Sequence of chain 1.B:
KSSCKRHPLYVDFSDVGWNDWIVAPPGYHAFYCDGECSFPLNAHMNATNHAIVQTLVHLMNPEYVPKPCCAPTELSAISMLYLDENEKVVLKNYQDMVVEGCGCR

Binding-site contacts:
Ligand atom C4 contacts residue GLY101 of chain 1.B at 4.1 Å.
Ligand atom C1 contacts residue HIS44 of chain 1.B at 3.9 Å.
Ligand atom C7 contacts residue ASN46 of chain 1.B at 4.0 Å.
Ligand atom C7 contacts residue CYS102 of chain 1.B at 3.1 Å (hydrophobic).
Ligand atom O2 contacts residue GLU100 of chain 1.B at 3.0 Å (salt-bridge).
Ligand atom C2 contacts residue CYS102 of chain 1.B at 3.6 Å (hydrophobic).
Ligand atom C2 contacts residue GLU100 of chain 1.B at 4.0 Å.
Ligand atom O6 contacts residue GLU100 of chain 1.B at 3.5 Å (salt-bridge).
Ligand atom C8 contacts residue HIS44 of chain 1.B at 3.4 Å.
Ligand atom O5 contacts residue ASN46 of chain 1.B at 2.3 Å (h-bond).
Ligand atom N2 contacts residue HIS44 of chain 1.B at 3.0 Å (h-bond).
Ligand atom C8 contacts residue CYS4 of chain 1.B at 3.1 Å (hydrophobic).
Ligand atom O4 contacts residue GLU100 of chain 1.B at 3.8 Å.
Ligand atom C6 contacts residue GLU74 of chain 1.B at 3.4 Å.
Ligand atom C8 contacts residue CYS102 of chain 1.B at 3.6 Å (hydrophobic).
Ligand atom O6 contacts residue ARG6 of chain 1.B at 3.0 Å (salt-bridge).
Ligand atom C6 contacts residue ARG6 of chain 1.B at 4.1 Å.
Ligand atom C6 contacts residue GLU100 of chain 1.B at 3.8 Å.
Ligand atom N2 contacts residue CYS102 of chain 1.B at 3.1 Å (h-bond).
Ligand atom C2 contacts residue ASN46 of chain 1.B at 2.5 Å.
Ligand atom C7 contacts residue HIS44 of chain 1.B at 3.7 Å.
Ligand atom C1 contacts residue CYS102 of chain 1.B at 3.7 Å (hydrophobic).
Ligand atom O6 contacts residue GLY101 of chain 1.B at 3.7 Å.
Ligand atom C5 contacts residue GLU100 of chain 1.B at 3.4 Å.
Ligand atom C2 contacts residue HIS44 of chain 1.B at 3.9 Å.
Ligand atom C3 contacts residue ASN46 of chain 1.B at 3.8 Å.
Ligand atom O6 contacts residue GLU74 of chain 1.B at 2.7 Å (salt-bridge).
Ligand atom C3 contacts residue HIS44 of chain 1.B at 3.7 Å.
Ligand atom C1 contacts residue GLU100 of chain 1.B at 3.9 Å.
Ligand atom O6 contacts residue ARG6 of chain 1.B at 3.3 Å (salt-bridge).
Ligand atom O6 contacts residue GLU100 of chain 1.B at 2.7 Å (salt-bridge).
Ligand atom C5 contacts residue ASN46 of chain 1.B at 3.6 Å.
Ligand atom C6 contacts residue ARG6 of chain 1.B at 3.6 Å.
Ligand atom C1 contacts residue ASN46 of chain 1.B at 1.4 Å.
Ligand atom C6 contacts residue GLU100 of chain 1.B at 3.5 Å.
Ligand atom C5 contacts residue GLU100 of chain 1.B at 4.1 Å.
Ligand atom O3 contacts residue HIS44 of chain 1.B at 3.5 Å.
Ligand atom O5 contacts residue GLU100 of chain 1.B at 3.8 Å.
Ligand atom O7 contacts residue CYS102 of chain 1.B at 3.1 Å (h-bond).
Ligand atom N2 contacts residue ASN46 of chain 1.B at 2.9 Å (h-bond).

The protein below binds the small molecule below.
Small molecule (SMILES): CC(=O)N[C@H]1[C@H](O[C@H]2[C@H](O)[C@@H](NC(C)=O)CO[C@@H]2CO)O[C@H](CO)[C@@H](O[C@@H]2O[C@H](CO[C@H]3O[C@H](CO)[C@@H](O)[C@H](O)[C@@H]3O)[C@@H](O)[C@H](O[C@H]3O[C@H](CO)[C@@H](O)[C@H](O)[C@@H]3O[C@H]3O[C@H](CO)[C@@H](O)[C@H](O)[C@@H]3O)[C@@H]2O)[C@@H]1O